A protein and the small-molecule ligand that binds it are described below.
Small molecule (SMILES): CNc1nc2cc3nc[nH]c(=O)c3cc2[nH]1

Binding-site contacts:
Ligand atom C6 contacts residue GLY261 of chain 1.A at 3.4 Å.
Ligand atom C3 contacts residue TYR106 of chain 1.A at 3.8 Å (hydrophobic).
Ligand atom N1 contacts residue TYR106 of chain 1.A at 3.7 Å.
Ligand atom N3 contacts residue TYR106 of chain 1.A at 3.8 Å.
Ligand atom C5 contacts residue ALA232 of chain 1.A at 3.3 Å (hydrophobic).
Ligand atom N2 contacts residue LEU231 of chain 1.A at 2.7 Å (h-bond).
Ligand atom N2 contacts residue VAL233 of chain 1.A at 3.5 Å.
Ligand atom N5 contacts residue ASP156 of chain 1.A at 2.9 Å (salt-bridge).
Ligand atom N1 contacts residue MET260 of chain 1.A at 3.5 Å.
Ligand atom C1 contacts residue TYR106 of chain 1.A at 3.3 Å (hydrophobic).
Ligand atom C9 contacts residue ASP156 of chain 1.A at 3.8 Å.
Ligand atom O1 contacts residue GLY230 of chain 1.A at 2.7 Å (h-bond).
Ligand atom C4 contacts residue LEU231 of chain 1.A at 3.6 Å (hydrophobic).
Ligand atom O1 contacts residue CYS158 of chain 1.A at 3.4 Å.
Ligand atom O1 contacts residue ASP156 of chain 1.A at 3.8 Å.
Ligand atom C7 contacts residue TYR106 of chain 1.A at 3.3 Å (hydrophobic).
Ligand atom C5 contacts residue TYR106 of chain 1.A at 3.4 Å (hydrophobic).
Ligand atom N3 contacts residue ALA232 of chain 1.A at 2.5 Å (h-bond).
Ligand atom N2 contacts residue ALA232 of chain 1.A at 3.5 Å (h-bond).
Ligand atom N4 contacts residue GLY261 of chain 1.A at 3.8 Å.
Ligand atom C6 contacts residue ALA232 of chain 1.A at 3.4 Å (hydrophobic).
Ligand atom N2 contacts residue TYR106 of chain 1.A at 3.8 Å.
Ligand atom C3 contacts residue GLY230 of chain 1.A at 3.8 Å.
Ligand atom C10 contacts residue MET260 of chain 1.A at 3.7 Å (hydrophobic).
Ligand atom N4 contacts residue TYR106 of chain 1.A at 3.4 Å.
Ligand atom N3 contacts residue GLY261 of chain 1.A at 3.9 Å.
Ligand atom C8 contacts residue TYR106 of chain 1.A at 3.3 Å (hydrophobic).
Ligand atom C5 contacts residue GLY261 of chain 1.A at 3.9 Å.
Ligand atom N3 contacts residue LEU231 of chain 1.A at 3.8 Å.
Ligand atom C10 contacts residue ASP156 of chain 1.A at 3.5 Å.
Ligand atom C4 contacts residue TYR106 of chain 1.A at 3.5 Å (hydrophobic).
Ligand atom C9 contacts residue CYS158 of chain 1.A at 3.6 Å (hydrophobic).
Ligand atom C5 contacts residue LEU231 of chain 1.A at 3.6 Å (hydrophobic).
Ligand atom N2 contacts residue MET260 of chain 1.A at 3.7 Å.
Ligand atom N5 contacts residue MET260 of chain 1.A at 3.8 Å.
Ligand atom O1 contacts residue GLY229 of chain 1.A at 3.1 Å.
Ligand atom C2 contacts residue TYR106 of chain 1.A at 3.7 Å (hydrophobic).
Ligand atom C3 contacts residue CYS158 of chain 1.A at 3.6 Å (hydrophobic).
Ligand atom C3 contacts residue LEU231 of chain 1.A at 3.9 Å (hydrophobic).
Ligand atom O1 contacts residue GLN203 of chain 1.A at 2.9 Å (h-bond).

Sequence of chain 1.A:
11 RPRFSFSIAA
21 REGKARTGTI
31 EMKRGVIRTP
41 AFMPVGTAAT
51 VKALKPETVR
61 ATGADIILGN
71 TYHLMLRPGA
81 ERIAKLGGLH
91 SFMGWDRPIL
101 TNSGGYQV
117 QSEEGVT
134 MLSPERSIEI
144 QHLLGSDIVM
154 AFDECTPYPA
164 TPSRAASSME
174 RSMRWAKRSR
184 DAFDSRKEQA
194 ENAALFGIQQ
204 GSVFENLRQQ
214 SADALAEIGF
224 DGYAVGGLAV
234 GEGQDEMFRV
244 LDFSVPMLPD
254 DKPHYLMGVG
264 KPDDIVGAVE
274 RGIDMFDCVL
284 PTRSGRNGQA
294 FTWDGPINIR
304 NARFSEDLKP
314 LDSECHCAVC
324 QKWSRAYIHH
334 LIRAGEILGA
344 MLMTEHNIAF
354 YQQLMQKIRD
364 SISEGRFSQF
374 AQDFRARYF